Sequence of chain 1.B:
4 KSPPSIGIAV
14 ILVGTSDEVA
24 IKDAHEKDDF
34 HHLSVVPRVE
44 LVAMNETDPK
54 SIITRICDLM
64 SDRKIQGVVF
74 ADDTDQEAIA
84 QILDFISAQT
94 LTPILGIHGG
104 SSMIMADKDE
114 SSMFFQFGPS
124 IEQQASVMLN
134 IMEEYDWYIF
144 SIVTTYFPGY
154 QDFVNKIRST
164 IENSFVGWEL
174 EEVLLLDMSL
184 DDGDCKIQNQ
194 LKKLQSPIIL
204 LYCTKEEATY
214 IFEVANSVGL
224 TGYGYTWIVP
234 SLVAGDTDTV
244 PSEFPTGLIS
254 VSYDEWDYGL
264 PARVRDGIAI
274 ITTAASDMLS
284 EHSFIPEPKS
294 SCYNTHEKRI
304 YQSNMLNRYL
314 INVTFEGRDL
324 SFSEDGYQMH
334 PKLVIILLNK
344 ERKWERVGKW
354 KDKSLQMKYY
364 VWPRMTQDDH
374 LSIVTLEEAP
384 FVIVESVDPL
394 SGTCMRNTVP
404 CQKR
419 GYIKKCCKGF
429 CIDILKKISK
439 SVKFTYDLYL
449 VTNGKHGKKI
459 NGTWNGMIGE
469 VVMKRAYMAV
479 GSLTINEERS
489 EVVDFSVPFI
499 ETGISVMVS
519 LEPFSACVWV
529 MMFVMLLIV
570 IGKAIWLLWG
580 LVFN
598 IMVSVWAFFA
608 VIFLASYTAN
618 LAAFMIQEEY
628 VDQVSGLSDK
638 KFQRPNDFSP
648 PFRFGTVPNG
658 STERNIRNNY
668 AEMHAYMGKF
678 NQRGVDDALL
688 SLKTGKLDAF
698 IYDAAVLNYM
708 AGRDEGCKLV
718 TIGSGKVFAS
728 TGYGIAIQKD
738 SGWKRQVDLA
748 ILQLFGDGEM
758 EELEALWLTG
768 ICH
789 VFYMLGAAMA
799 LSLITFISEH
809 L

A small-molecule ligand and the protein it binds are described below.
Small molecule (SMILES): CC(=O)N[C@@H]1[C@@H](O)[C@H](O)[C@@H](CO)O[C@H]1O

Binding-site contacts:
Ligand atom C7 contacts residue ASN48 of chain 1.B at 4.0 Å.
Ligand atom O6 contacts residue ASN48 of chain 1.B at 4.1 Å.
Ligand atom C1 contacts residue ASN48 of chain 1.B at 1.4 Å.
Ligand atom N2 contacts residue ASN48 of chain 1.B at 2.9 Å (h-bond).
Ligand atom O5 contacts residue ASN48 of chain 1.B at 2.4 Å (h-bond).
Ligand atom C4 contacts residue ASN48 of chain 1.B at 4.3 Å.
Ligand atom C2 contacts residue ASN48 of chain 1.B at 2.5 Å.
Ligand atom C3 contacts residue ASN48 of chain 1.B at 3.8 Å.
Ligand atom C5 contacts residue ASN48 of chain 1.B at 3.7 Å.